Binding-site contacts:
Ligand atom O04 contacts residue ASN162 of chain 1.B at 3.7 Å.
Ligand atom C23 contacts residue GLY117 of chain 1.B at 3.7 Å.
Ligand atom C20 contacts residue LEU452 of chain 1.B at 3.1 Å (hydrophobic).
Ligand atom C26 contacts residue ASN450 of chain 1.B at 3.4 Å.
Ligand atom C01 contacts residue CYS294 of chain 1.B at 3.8 Å (hydrophobic).
Ligand atom N13 contacts residue ASN450 of chain 1.B at 3.0 Å (h-bond).
Ligand atom C25 contacts residue LEU452 of chain 1.B at 3.9 Å (hydrophobic).
Ligand atom C01 contacts residue CYS295 of chain 1.B at 3.3 Å (hydrophobic).
Ligand atom C06 contacts residue THR296 of chain 1.B at 3.3 Å.
Ligand atom C10 contacts residue PHE163 of chain 1.B at 3.4 Å (hydrophobic).
Ligand atom N33 contacts residue GLN285 of chain 1.B at 3.5 Å.
Ligand atom O04 contacts residue NAD1 of chain 1.G at 3.6 Å.
Ligand atom O03 contacts residue NAD1 of chain 1.G at 3.7 Å.
Ligand atom F24 contacts residue THR121 of chain 1.B at 3.4 Å.
Ligand atom C14 contacts residue ASN450 of chain 1.B at 3.2 Å.
Ligand atom C31 contacts residue PHE289 of chain 1.B at 3.8 Å (hydrophobic).
Ligand atom N18 contacts residue LEU452 of chain 1.B at 3.4 Å (h-bond).
Ligand atom C28 contacts residue TYR449 of chain 1.B at 3.7 Å (hydrophobic).
Ligand atom C19 contacts residue LEU452 of chain 1.B at 3.2 Å (hydrophobic).
Ligand atom C31 contacts residue ASN450 of chain 1.B at 3.9 Å.
Ligand atom C09 contacts residue PHE163 of chain 1.B at 3.7 Å (hydrophobic).
Ligand atom C01 contacts residue THR296 of chain 1.B at 3.4 Å.
Ligand atom C07 contacts residue ASN450 of chain 1.B at 3.7 Å.
Ligand atom C32 contacts residue GLN285 of chain 1.B at 3.8 Å.
Ligand atom F24 contacts residue GLY117 of chain 1.B at 3.7 Å.
Ligand atom C22 contacts residue GLY117 of chain 1.B at 3.5 Å.
Ligand atom C27 contacts residue TYR449 of chain 1.B at 3.9 Å (hydrophobic).
Ligand atom C21 contacts residue LEU452 of chain 1.B at 3.7 Å (hydrophobic).
Ligand atom O03 contacts residue PHE458 of chain 1.B at 3.6 Å.
Ligand atom C15 contacts residue ASN450 of chain 1.B at 3.5 Å.
Ligand atom C27 contacts residue ASN450 of chain 1.B at 3.3 Å.
Ligand atom C06 contacts residue LEU452 of chain 1.B at 3.8 Å (hydrophobic).
Ligand atom C11 contacts residue ASN450 of chain 1.B at 3.4 Å.
Ligand atom C07 contacts residue LEU452 of chain 1.B at 3.5 Å (hydrophobic).
Ligand atom O04 contacts residue PHE163 of chain 1.B at 3.1 Å.
Ligand atom N33 contacts residue GLN282 of chain 1.B at 3.4 Å (h-bond).
Ligand atom C22 contacts residue ALA454 of chain 1.B at 3.9 Å (hydrophobic).
Ligand atom O17 contacts residue LEU166 of chain 1.B at 3.6 Å.
Ligand atom N12 contacts residue ASN450 of chain 1.B at 3.1 Å (h-bond).
Ligand atom F24 contacts residue TRP170 of chain 1.B at 3.0 Å.

The protein below binds the small molecule below.
Small molecule (SMILES): CS(=O)(=O)c1ccc(-c2nn(-c3ccc(C#N)cc3)cc2C(=O)Nc2cccc(F)c2)cc1

Sequence of chain 1.B:
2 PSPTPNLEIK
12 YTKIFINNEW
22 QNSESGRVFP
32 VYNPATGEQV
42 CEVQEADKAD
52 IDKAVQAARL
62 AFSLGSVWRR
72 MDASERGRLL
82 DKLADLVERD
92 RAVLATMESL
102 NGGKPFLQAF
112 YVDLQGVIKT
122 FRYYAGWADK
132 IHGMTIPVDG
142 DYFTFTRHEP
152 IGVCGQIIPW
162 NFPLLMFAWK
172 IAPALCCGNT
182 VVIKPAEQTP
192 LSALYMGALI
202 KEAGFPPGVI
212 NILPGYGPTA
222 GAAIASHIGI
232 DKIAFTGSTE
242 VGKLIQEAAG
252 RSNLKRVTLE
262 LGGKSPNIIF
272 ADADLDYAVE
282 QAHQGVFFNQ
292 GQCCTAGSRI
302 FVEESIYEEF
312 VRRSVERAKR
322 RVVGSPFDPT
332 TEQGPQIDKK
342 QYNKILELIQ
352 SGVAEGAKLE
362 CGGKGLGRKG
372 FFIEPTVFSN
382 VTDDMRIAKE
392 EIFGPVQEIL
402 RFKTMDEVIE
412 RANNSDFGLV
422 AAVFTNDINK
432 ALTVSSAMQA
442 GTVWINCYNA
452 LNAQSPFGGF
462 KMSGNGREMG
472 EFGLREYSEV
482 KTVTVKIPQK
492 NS